Binding-site contacts:
Ligand atom C4 contacts residue PRO203 of chain 4.A at 4.1 Å (hydrophobic).
Ligand atom N7 contacts residue HIS413 of chain 4.A at 4.1 Å.
Ligand atom N7 contacts residue PRO203 of chain 4.A at 4.2 Å.
Ligand atom N1 contacts residue PRO203 of chain 4.A at 3.8 Å.
Ligand atom N6 contacts residue GLY420 of chain 4.A at 3.7 Å.
Ligand atom C4 contacts residue VAL202 of chain 4.A at 3.7 Å (hydrophobic).
Ligand atom N4 contacts residue ASP201 of chain 4.A at 2.5 Å.
Ligand atom OP2 contacts residue ASP409 of chain 5.A at 3.2 Å (salt-bridge).
Ligand atom C2' contacts residue PRO414 of chain 4.A at 3.8 Å (hydrophobic).
Ligand atom C6 contacts residue PRO203 of chain 4.A at 4.0 Å (hydrophobic).
Ligand atom C2 contacts residue GLY422 of chain 4.A at 3.3 Å.
Ligand atom C1' contacts residue PRO203 of chain 4.A at 4.1 Å (hydrophobic).
Ligand atom C6 contacts residue VAL202 of chain 4.A at 4.2 Å (hydrophobic).
Ligand atom N6 contacts residue GLY422 of chain 4.A at 3.4 Å (h-bond).
Ligand atom C5 contacts residue ARG91 of chain 4.A at 4.1 Å.
Ligand atom C6 contacts residue SER415 of chain 4.A at 4.1 Å.
Ligand atom C2 contacts residue PRO203 of chain 4.A at 3.9 Å (hydrophobic).
Ligand atom C5 contacts residue PRO203 of chain 4.A at 4.0 Å (hydrophobic).
Ligand atom C6 contacts residue PRO203 of chain 4.A at 4.0 Å (hydrophobic).
Ligand atom N7 contacts residue SER415 of chain 4.A at 4.0 Å.
Ligand atom C8 contacts residue HIS413 of chain 4.A at 3.8 Å.
Ligand atom C5 contacts residue PRO203 of chain 4.A at 3.9 Å (hydrophobic).
Ligand atom C5 contacts residue SER415 of chain 4.A at 4.1 Å.
Ligand atom N3 contacts residue ASP201 of chain 4.A at 4.1 Å.
Ligand atom C6 contacts residue GLY422 of chain 4.A at 3.8 Å.
Ligand atom C5 contacts residue ASP201 of chain 4.A at 4.1 Å.
Ligand atom N6 contacts residue PHE421 of chain 4.A at 3.9 Å.
Ligand atom C2 contacts residue VAL202 of chain 4.A at 4.2 Å (hydrophobic).
Ligand atom N1 contacts residue GLY422 of chain 4.A at 3.0 Å (h-bond).
Ligand atom N3 contacts residue PRO414 of chain 4.A at 4.2 Å.
Ligand atom C4 contacts residue PRO203 of chain 4.A at 4.2 Å (hydrophobic).
Ligand atom N1 contacts residue PRO203 of chain 4.A at 4.1 Å.
Ligand atom C2' contacts residue HIS413 of chain 4.A at 3.8 Å.
Ligand atom C2' contacts residue PRO203 of chain 4.A at 3.3 Å (hydrophobic).
Ligand atom C4 contacts residue ASP201 of chain 4.A at 3.7 Å.
Ligand atom N4 contacts residue VAL202 of chain 4.A at 2.9 Å (h-bond).
Ligand atom N1 contacts residue VAL202 of chain 4.A at 3.6 Å.
Ligand atom N7 contacts residue ASN392 of chain 4.A at 4.2 Å.
Ligand atom C5 contacts residue VAL202 of chain 4.A at 3.6 Å (hydrophobic).
Ligand atom N6 contacts residue SER415 of chain 4.A at 3.6 Å.

Sequence of chain 5.A:
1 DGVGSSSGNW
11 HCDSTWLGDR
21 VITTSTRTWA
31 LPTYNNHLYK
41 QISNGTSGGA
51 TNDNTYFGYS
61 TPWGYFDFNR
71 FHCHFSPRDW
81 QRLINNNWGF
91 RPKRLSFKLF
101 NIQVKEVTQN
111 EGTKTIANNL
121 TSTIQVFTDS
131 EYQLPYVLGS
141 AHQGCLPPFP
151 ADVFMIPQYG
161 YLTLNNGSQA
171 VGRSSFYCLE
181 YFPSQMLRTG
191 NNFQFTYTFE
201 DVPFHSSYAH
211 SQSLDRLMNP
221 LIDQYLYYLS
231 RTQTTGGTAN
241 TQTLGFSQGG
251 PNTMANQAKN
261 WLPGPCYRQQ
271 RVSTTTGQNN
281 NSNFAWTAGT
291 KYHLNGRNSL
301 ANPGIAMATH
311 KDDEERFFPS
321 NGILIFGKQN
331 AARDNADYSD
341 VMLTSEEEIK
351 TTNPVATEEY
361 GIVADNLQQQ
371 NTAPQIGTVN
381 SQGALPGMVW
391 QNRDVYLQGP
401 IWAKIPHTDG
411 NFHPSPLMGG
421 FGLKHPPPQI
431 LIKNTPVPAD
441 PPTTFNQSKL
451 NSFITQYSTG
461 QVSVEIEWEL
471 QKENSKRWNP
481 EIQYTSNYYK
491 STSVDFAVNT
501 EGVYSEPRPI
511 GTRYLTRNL

Sequence of chain 4.A:
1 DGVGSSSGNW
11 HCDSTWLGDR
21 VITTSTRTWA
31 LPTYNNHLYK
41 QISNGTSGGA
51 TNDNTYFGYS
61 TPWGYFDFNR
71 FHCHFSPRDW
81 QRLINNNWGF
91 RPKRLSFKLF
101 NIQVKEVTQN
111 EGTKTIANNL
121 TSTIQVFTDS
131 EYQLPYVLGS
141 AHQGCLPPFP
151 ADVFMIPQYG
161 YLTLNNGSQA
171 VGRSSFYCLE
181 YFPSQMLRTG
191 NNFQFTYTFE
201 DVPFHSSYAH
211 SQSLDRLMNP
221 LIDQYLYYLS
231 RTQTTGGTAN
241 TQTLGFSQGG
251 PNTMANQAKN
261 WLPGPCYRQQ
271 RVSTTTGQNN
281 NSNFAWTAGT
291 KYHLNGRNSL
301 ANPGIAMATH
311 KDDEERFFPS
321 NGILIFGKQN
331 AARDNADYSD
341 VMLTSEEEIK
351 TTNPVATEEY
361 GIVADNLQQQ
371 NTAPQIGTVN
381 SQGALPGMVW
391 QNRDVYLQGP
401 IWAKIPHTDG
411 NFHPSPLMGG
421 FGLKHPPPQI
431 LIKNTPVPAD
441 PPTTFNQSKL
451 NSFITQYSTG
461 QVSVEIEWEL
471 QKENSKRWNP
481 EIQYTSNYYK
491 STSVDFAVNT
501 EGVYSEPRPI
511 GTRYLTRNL

The protein below binds the small molecule below.
Small molecule (SMILES): Nc1ccn([C@H]2C[C@H](O[P](=O)(O)OC[C@H]3O[C@@H](n4cnc5c(N)ncnc54)C[C@@H]3O)[C@@H](COP(=O)(O)O)O2)c(=O)n1